This protein binds this small molecule.
Small molecule (SMILES): CC(=O)N[C@@H]1[C@@H](O)[C@H](O)[C@@H](CO)O[C@H]1O

Sequence of chain 2.A:
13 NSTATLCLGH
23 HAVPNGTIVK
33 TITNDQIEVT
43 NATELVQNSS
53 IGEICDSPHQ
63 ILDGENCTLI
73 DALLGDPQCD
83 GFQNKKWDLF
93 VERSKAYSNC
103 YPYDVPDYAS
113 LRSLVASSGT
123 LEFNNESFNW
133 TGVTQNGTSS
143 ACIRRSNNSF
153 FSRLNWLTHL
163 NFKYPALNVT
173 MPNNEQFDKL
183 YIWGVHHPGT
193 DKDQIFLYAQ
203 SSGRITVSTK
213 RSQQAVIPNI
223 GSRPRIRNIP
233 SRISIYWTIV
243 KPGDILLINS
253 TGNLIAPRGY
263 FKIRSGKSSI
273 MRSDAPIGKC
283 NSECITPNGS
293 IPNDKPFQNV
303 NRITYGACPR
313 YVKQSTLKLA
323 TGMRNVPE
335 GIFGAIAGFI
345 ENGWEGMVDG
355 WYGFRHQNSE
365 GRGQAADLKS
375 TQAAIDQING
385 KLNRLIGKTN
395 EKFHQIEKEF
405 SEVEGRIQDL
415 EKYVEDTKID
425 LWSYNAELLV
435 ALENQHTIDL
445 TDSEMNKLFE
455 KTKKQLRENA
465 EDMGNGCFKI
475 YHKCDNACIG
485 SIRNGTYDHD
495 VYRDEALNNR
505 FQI

Binding-site contacts:
Ligand atom C3 contacts residue ASN43 of chain 2.A at 3.7 Å.
Ligand atom C7 contacts residue ASN43 of chain 2.A at 3.2 Å.
Ligand atom O7 contacts residue ASN43 of chain 2.A at 3.5 Å (h-bond).
Ligand atom C6 contacts residue THR323 of chain 2.A at 4.0 Å.
Ligand atom O5 contacts residue THR323 of chain 2.A at 3.1 Å (h-bond).
Ligand atom C4 contacts residue ASN43 of chain 2.A at 4.2 Å.
Ligand atom O6 contacts residue THR323 of chain 2.A at 4.1 Å.
Ligand atom C2 contacts residue ASN43 of chain 2.A at 2.3 Å.
Ligand atom C8 contacts residue ASN43 of chain 2.A at 4.2 Å.
Ligand atom O5 contacts residue ASN43 of chain 2.A at 2.4 Å (h-bond).
Ligand atom O6 contacts residue LEU386 of chain 2.A at 3.6 Å.
Ligand atom C5 contacts residue ASN43 of chain 2.A at 3.7 Å.
Ligand atom C5 contacts residue THR323 of chain 2.A at 4.2 Å.
Ligand atom C1 contacts residue ASN43 of chain 2.A at 1.4 Å.
Ligand atom C6 contacts residue LEU386 of chain 2.A at 3.9 Å (hydrophobic).
Ligand atom N2 contacts residue ASN43 of chain 2.A at 2.7 Å (h-bond).
Ligand atom C1 contacts residue THR323 of chain 2.A at 3.7 Å.